The protein below binds the small molecule below.
Small molecule (SMILES): CC[C@@](C)(O)C(=O)CCCC[C@H]1C=CC(=O)O1

Sequence of chain 1.H:
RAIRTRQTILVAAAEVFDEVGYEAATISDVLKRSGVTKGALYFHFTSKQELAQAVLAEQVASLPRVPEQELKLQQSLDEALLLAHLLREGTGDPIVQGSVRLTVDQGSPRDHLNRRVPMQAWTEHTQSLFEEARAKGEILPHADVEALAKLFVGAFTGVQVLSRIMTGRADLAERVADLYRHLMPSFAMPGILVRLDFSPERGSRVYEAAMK

Binding-site contacts:
Ligand atom O6 contacts residue GLN176 of chain 1.H at 2.8 Å (h-bond).
Ligand atom C8 contacts residue LEU99 of chain 1.H at 3.8 Å (hydrophobic).
Ligand atom C8 contacts residue TRP138 of chain 1.H at 3.6 Å (hydrophobic).
Ligand atom C1 contacts residue GLN176 of chain 1.H at 3.9 Å.
Ligand atom C3 contacts residue THR173 of chain 1.H at 3.8 Å.
Ligand atom C7 contacts residue TRP138 of chain 1.H at 3.5 Å (hydrophobic).
Ligand atom C10 contacts residue LEU99 of chain 1.H at 3.6 Å (hydrophobic).
Ligand atom C1 contacts residue THR173 of chain 1.H at 3.6 Å.
Ligand atom C13 contacts residue ALA96 of chain 1.H at 3.8 Å (hydrophobic).
Ligand atom C11 contacts residue THR142 of chain 1.H at 3.8 Å.
Ligand atom C14 contacts residue TYR196 of chain 1.H at 3.5 Å (hydrophobic).
Ligand atom C5 contacts residue TRP138 of chain 1.H at 3.8 Å (hydrophobic).
Ligand atom O15 contacts residue TRP138 of chain 1.H at 3.4 Å.
Ligand atom C10 contacts residue TRP138 of chain 1.H at 3.7 Å (hydrophobic).
Ligand atom C4 contacts residue GLN75 of chain 1.H at 3.4 Å.
Ligand atom C4 contacts residue TRP138 of chain 1.H at 3.9 Å (hydrophobic).
Ligand atom C3 contacts residue MET135 of chain 1.H at 3.9 Å (hydrophobic).
Ligand atom O15 contacts residue THR142 of chain 1.H at 2.9 Å (h-bond).
Ligand atom C1 contacts residue VAL116 of chain 1.H at 3.6 Å (hydrophobic).
Ligand atom C2 contacts residue THR173 of chain 1.H at 3.5 Å.
Ligand atom C4 contacts residue VAL116 of chain 1.H at 3.8 Å (hydrophobic).
Ligand atom C13 contacts residue TYR196 of chain 1.H at 3.5 Å (hydrophobic).
Ligand atom C8 contacts residue PHE172 of chain 1.H at 3.6 Å (hydrophobic).
Ligand atom C9 contacts residue TRP138 of chain 1.H at 3.6 Å (hydrophobic).
Ligand atom C14 contacts residue PHE172 of chain 1.H at 3.9 Å (hydrophobic).
Ligand atom O15 contacts residue VAL169 of chain 1.H at 3.5 Å.
Ligand atom C2 contacts residue VAL116 of chain 1.H at 3.9 Å (hydrophobic).
Ligand atom C9 contacts residue PHE172 of chain 1.H at 4.0 Å (hydrophobic).
Ligand atom O16 contacts residue THR142 of chain 1.H at 2.8 Å (h-bond).
Ligand atom O5 contacts residue PHE172 of chain 1.H at 3.8 Å.
Ligand atom C2 contacts residue VAL120 of chain 1.H at 3.7 Å (hydrophobic).
Ligand atom O6 contacts residue VAL116 of chain 1.H at 3.5 Å.
Ligand atom C3 contacts residue VAL116 of chain 1.H at 3.9 Å (hydrophobic).
Ligand atom C14 contacts residue PHE168 of chain 1.H at 3.8 Å (hydrophobic).
Ligand atom C7 contacts residue THR173 of chain 1.H at 3.6 Å.
Ligand atom C12 contacts residue THR142 of chain 1.H at 3.9 Å.
Ligand atom O5 contacts residue VAL116 of chain 1.H at 3.7 Å.
Ligand atom C11 contacts residue TRP138 of chain 1.H at 3.5 Å (hydrophobic).
Ligand atom C3 contacts residue GLN75 of chain 1.H at 3.4 Å.
Ligand atom O6 contacts residue THR173 of chain 1.H at 3.5 Å.